Sequence of chain 1.YA:
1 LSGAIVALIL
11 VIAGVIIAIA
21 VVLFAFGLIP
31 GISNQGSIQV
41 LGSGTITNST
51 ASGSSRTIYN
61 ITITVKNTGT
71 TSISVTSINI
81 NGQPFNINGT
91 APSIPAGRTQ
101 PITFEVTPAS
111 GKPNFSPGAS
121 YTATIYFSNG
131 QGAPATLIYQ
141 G

The protein below binds the small molecule below.
Small molecule (SMILES): CC(=O)N[C@@H]1[C@@H](O)[C@H](O)[C@@H](CO)O[C@H]1O

Binding-site contacts:
Ligand atom C1 contacts residue ARG56 of chain 1.YA at 4.0 Å.
Ligand atom C8 contacts residue ASN88 of chain 1.YA at 3.4 Å.
Ligand atom C4 contacts residue ASN88 of chain 1.YA at 4.3 Å.
Ligand atom C2 contacts residue ARG56 of chain 1.YA at 3.2 Å.
Ligand atom N2 contacts residue ASN88 of chain 1.YA at 2.6 Å (h-bond).
Ligand atom C8 contacts residue ARG56 of chain 1.YA at 4.0 Å.
Ligand atom O7 contacts residue ARG56 of chain 1.YA at 2.4 Å (salt-bridge).
Ligand atom C3 contacts residue ASN88 of chain 1.YA at 3.9 Å.
Ligand atom O5 contacts residue ASN88 of chain 1.YA at 2.4 Å (h-bond).
Ligand atom O5 contacts residue ARG56 of chain 1.YA at 4.4 Å.
Ligand atom C6 contacts residue GLU105 of chain 1.YA at 3.1 Å.
Ligand atom O5 contacts residue GLU105 of chain 1.YA at 2.7 Å (salt-bridge).
Ligand atom C2 contacts residue ASN88 of chain 1.YA at 2.6 Å.
Ligand atom C5 contacts residue ILE58 of chain 1.YA at 4.2 Å (hydrophobic).
Ligand atom C7 contacts residue ARG56 of chain 1.YA at 3.2 Å.
Ligand atom O5 contacts residue ILE58 of chain 1.YA at 3.3 Å.
Ligand atom C6 contacts residue ILE58 of chain 1.YA at 4.2 Å (hydrophobic).
Ligand atom C5 contacts residue GLU105 of chain 1.YA at 3.2 Å.
Ligand atom C1 contacts residue GLU105 of chain 1.YA at 3.6 Å.
Ligand atom C3 contacts residue ARG56 of chain 1.YA at 4.2 Å.
Ligand atom N2 contacts residue ARG56 of chain 1.YA at 3.6 Å (salt-bridge).
Ligand atom O6 contacts residue NAG2 of chain 1.RF at 3.6 Å.
Ligand atom C8 contacts residue GLY89 of chain 1.YA at 4.3 Å.
Ligand atom C1 contacts residue ILE58 of chain 1.YA at 4.0 Å (hydrophobic).
Ligand atom C1 contacts residue ASN88 of chain 1.YA at 1.4 Å.
Ligand atom O6 contacts residue SER49 of chain 1.YA at 4.5 Å.
Ligand atom C7 contacts residue ASN88 of chain 1.YA at 2.9 Å.
Ligand atom O6 contacts residue GLU105 of chain 1.YA at 2.6 Å (salt-bridge).
Ligand atom O3 contacts residue ARG56 of chain 1.YA at 4.2 Å.
Ligand atom O7 contacts residue ASN88 of chain 1.YA at 3.1 Å (h-bond).
Ligand atom C2 contacts residue ILE58 of chain 1.YA at 4.5 Å (hydrophobic).
Ligand atom C5 contacts residue ASN88 of chain 1.YA at 3.7 Å.